Binding-site contacts:
Ligand atom O46 contacts residue ASN99 of chain 1.A at 3.6 Å.
Ligand atom C10 contacts residue PRO41 of chain 1.A at 3.4 Å (hydrophobic).
Ligand atom N34 contacts residue ASN99 of chain 1.A at 2.8 Å (h-bond).
Ligand atom C26 contacts residue ASN99 of chain 1.A at 3.3 Å.
Ligand atom C36 contacts residue ASN99 of chain 1.A at 3.4 Å.
Ligand atom C50 contacts residue ASN99 of chain 1.A at 3.5 Å.
Ligand atom C50 contacts residue TYR98 of chain 1.A at 3.7 Å (hydrophobic).
Ligand atom F22 contacts residue TRP40 of chain 1.A at 3.5 Å.
Ligand atom S44 contacts residue ASP103 of chain 1.A at 3.6 Å.
Ligand atom C10 contacts residue LEU51 of chain 1.A at 3.6 Å (hydrophobic).
Ligand atom C19 contacts residue TRP40 of chain 1.A at 3.9 Å (hydrophobic).
Ligand atom C14 contacts residue EDO1 of chain 1.C at 3.5 Å.
Ligand atom C25 contacts residue ASN99 of chain 1.A at 3.8 Å.
Ligand atom C16 contacts residue LEU51 of chain 1.A at 3.6 Å (hydrophobic).
Ligand atom C17 contacts residue EDO1 of chain 1.D at 3.6 Å.
Ligand atom C28 contacts residue ILE105 of chain 1.A at 3.9 Å (hydrophobic).
Ligand atom C09 contacts residue PRO41 of chain 1.A at 3.8 Å (hydrophobic).
Ligand atom N05 contacts residue VAL46 of chain 1.A at 3.7 Å.
Ligand atom C38 contacts residue ASP103 of chain 1.A at 3.3 Å.
Ligand atom F20 contacts residue LEU51 of chain 1.A at 3.3 Å.
Ligand atom C14 contacts residue LEU51 of chain 1.A at 3.7 Å (hydrophobic).
Ligand atom C14 contacts residue TRP40 of chain 1.A at 3.9 Å (hydrophobic).
Ligand atom C29 contacts residue ILE105 of chain 1.A at 3.8 Å (hydrophobic).
Ligand atom C06 contacts residue PRO41 of chain 1.A at 3.4 Å (hydrophobic).
Ligand atom O46 contacts residue LYS100 of chain 1.A at 3.2 Å.
Ligand atom N32 contacts residue LEU53 of chain 1.A at 3.5 Å.
Ligand atom C12 contacts residue EDO1 of chain 1.C at 3.6 Å.
Ligand atom O45 contacts residue LYS100 of chain 1.A at 3.0 Å (salt-bridge).
Ligand atom C01 contacts residue VAL46 of chain 1.A at 3.6 Å (hydrophobic).
Ligand atom O30 contacts residue ASN99 of chain 1.A at 3.1 Å (h-bond).
Ligand atom S24 contacts residue EDO1 of chain 1.D at 3.7 Å.
Ligand atom O46 contacts residue ASP103 of chain 1.A at 2.8 Å (salt-bridge).
Ligand atom C08 contacts residue ILE105 of chain 1.A at 3.8 Å (hydrophobic).
Ligand atom F21 contacts residue EDO1 of chain 1.D at 3.1 Å.
Ligand atom C06 contacts residue ILE105 of chain 1.A at 3.8 Å (hydrophobic).
Ligand atom C41 contacts residue ASP103 of chain 1.A at 3.4 Å.
Ligand atom C09 contacts residue LEU51 of chain 1.A at 3.7 Å (hydrophobic).
Ligand atom C31 contacts residue ASN99 of chain 1.A at 3.8 Å.
Ligand atom C38 contacts residue ASN99 of chain 1.A at 3.5 Å.
Ligand atom F21 contacts residue TRP40 of chain 1.A at 3.4 Å.

Sequence of chain 1.A:
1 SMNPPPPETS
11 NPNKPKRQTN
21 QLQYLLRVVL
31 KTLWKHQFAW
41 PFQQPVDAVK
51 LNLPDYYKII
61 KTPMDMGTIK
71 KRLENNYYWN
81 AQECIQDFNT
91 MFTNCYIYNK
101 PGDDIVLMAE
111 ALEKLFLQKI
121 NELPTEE

This protein binds this small molecule.
Small molecule (SMILES): Cn1cc(-c2cccc(C(F)(F)F)c2)c2sc(C(=N)NC3CCS(=O)(=O)CC3)cc2c1=O